A small-molecule ligand and the protein it binds are described below.
Small molecule (SMILES): Nc1ncnc2c1ncn2[C@@H]1O[C@H](COP(=O)(O)N[C@@H](Cc2ccccc2)C(=O)O)[C@@H](O)[C@H]1O

Sequence of chain 1.B:
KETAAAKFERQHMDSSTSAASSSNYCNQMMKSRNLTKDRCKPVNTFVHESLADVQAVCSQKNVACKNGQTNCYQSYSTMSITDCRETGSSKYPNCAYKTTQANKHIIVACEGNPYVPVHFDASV

Binding-site contacts:
Ligand atom N6 contacts residue ASN71 of chain 1.B at 3.0 Å (h-bond).
Ligand atom N7 contacts residue ASN67 of chain 1.B at 3.4 Å (h-bond).
Ligand atom CE2 contacts residue ASP121 of chain 1.B at 3.1 Å.
Ligand atom C contacts residue LYS41 of chain 1.B at 3.4 Å.
Ligand atom OXT contacts residue HIS12 of chain 1.B at 3.2 Å.
Ligand atom N1 contacts residue ALA109 of chain 1.B at 3.4 Å.
Ligand atom N6 contacts residue ASN67 of chain 1.B at 3.6 Å (h-bond).
Ligand atom N6 contacts residue GLN69 of chain 1.B at 3.4 Å (h-bond).
Ligand atom CD2 contacts residue ASP121 of chain 1.B at 3.6 Å.
Ligand atom C5' contacts residue HIS119 of chain 1.B at 3.6 Å.
Ligand atom N1 contacts residue ASN71 of chain 1.B at 3.1 Å (h-bond).
Ligand atom CD2 contacts residue PHE120 of chain 1.B at 3.6 Å (hydrophobic).
Ligand atom CG contacts residue HIS119 of chain 1.B at 3.3 Å.
Ligand atom N7 contacts residue HIS119 of chain 1.B at 3.5 Å (h-bond).
Ligand atom OXT contacts residue LYS41 of chain 1.B at 3.4 Å (salt-bridge).
Ligand atom P contacts residue HIS119 of chain 1.B at 3.5 Å.
Ligand atom N6 contacts residue CYS65 of chain 1.B at 3.3 Å (h-bond).
Ligand atom N6 contacts residue ALA109 of chain 1.B at 3.6 Å.
Ligand atom C1' contacts residue HIS119 of chain 1.B at 3.6 Å.
Ligand atom C6 contacts residue GLN69 of chain 1.B at 3.5 Å.
Ligand atom CE1 contacts residue HIS119 of chain 1.B at 3.5 Å.
Ligand atom CZ contacts residue HIS119 of chain 1.B at 3.5 Å.
Ligand atom O4' contacts residue HIS119 of chain 1.B at 3.0 Å (h-bond).
Ligand atom OP1 contacts residue LYS41 of chain 1.B at 3.6 Å (salt-bridge).
Ligand atom CB contacts residue PHE120 of chain 1.B at 3.6 Å (hydrophobic).
Ligand atom CD2 contacts residue HIS119 of chain 1.B at 3.4 Å.
Ligand atom CD1 contacts residue HIS119 of chain 1.B at 3.4 Å.
Ligand atom O contacts residue LYS41 of chain 1.B at 2.7 Å.
Ligand atom N10 contacts residue HIS119 of chain 1.B at 3.4 Å (h-bond).
Ligand atom C8 contacts residue HIS119 of chain 1.B at 3.3 Å.
Ligand atom OP2 contacts residue HIS119 of chain 1.B at 3.5 Å.
Ligand atom OP2 contacts residue HIS12 of chain 1.B at 2.8 Å (h-bond).
Ligand atom CE2 contacts residue HIS119 of chain 1.B at 3.5 Å.
Ligand atom N10 contacts residue PHE120 of chain 1.B at 3.2 Å (h-bond).
Ligand atom C2 contacts residue GLU111 of chain 1.B at 3.4 Å.
Ligand atom N9 contacts residue HIS119 of chain 1.B at 3.4 Å (h-bond).
Ligand atom OP2 contacts residue PHE120 of chain 1.B at 2.9 Å (h-bond).
Ligand atom O5' contacts residue HIS119 of chain 1.B at 2.7 Å (h-bond).
Ligand atom OP1 contacts residue GLN11 of chain 1.B at 3.0 Å (h-bond).
Ligand atom C6 contacts residue ALA109 of chain 1.B at 3.5 Å (hydrophobic).